Binding-site contacts:
Ligand atom O7 contacts residue PRO48 of chain 1.D at 3.9 Å.
Ligand atom C7 contacts residue LEU46 of chain 1.D at 4.1 Å (hydrophobic).
Ligand atom N2 contacts residue LEU46 of chain 1.D at 4.1 Å.
Ligand atom C8 contacts residue TRP92 of chain 1.D at 3.9 Å (hydrophobic).
Ligand atom C1 contacts residue ASN53 of chain 1.D at 1.5 Å.
Ligand atom C5 contacts residue ASN53 of chain 1.D at 3.7 Å.
Ligand atom C3 contacts residue ASN53 of chain 1.D at 3.7 Å.
Ligand atom C8 contacts residue ARG93 of chain 1.D at 4.2 Å.
Ligand atom N2 contacts residue ASN53 of chain 1.D at 2.6 Å (h-bond).
Ligand atom O7 contacts residue ASN53 of chain 1.D at 3.7 Å.
Ligand atom C8 contacts residue LEU46 of chain 1.D at 4.2 Å (hydrophobic).
Ligand atom C2 contacts residue ASN53 of chain 1.D at 2.4 Å.
Ligand atom C7 contacts residue ASN53 of chain 1.D at 3.4 Å.
Ligand atom C6 contacts residue ASN53 of chain 1.D at 4.3 Å.
Ligand atom C4 contacts residue ASN53 of chain 1.D at 4.2 Å.
Ligand atom O5 contacts residue ASN53 of chain 1.D at 2.4 Å (h-bond).

Sequence of chain 1.D:
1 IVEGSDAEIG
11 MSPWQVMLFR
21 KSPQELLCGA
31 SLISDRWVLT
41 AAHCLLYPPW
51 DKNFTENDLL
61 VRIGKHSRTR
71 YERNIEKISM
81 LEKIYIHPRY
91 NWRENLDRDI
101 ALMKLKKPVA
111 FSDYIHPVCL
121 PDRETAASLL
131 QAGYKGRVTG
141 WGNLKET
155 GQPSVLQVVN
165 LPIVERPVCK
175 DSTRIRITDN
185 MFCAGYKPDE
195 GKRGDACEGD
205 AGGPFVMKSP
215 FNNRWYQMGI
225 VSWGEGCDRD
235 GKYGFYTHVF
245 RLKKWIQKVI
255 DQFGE

This protein binds this small molecule.
Small molecule (SMILES): CC(=O)N[C@H]1CO[C@H](CO[C@@H]2O[C@@H](C)[C@@H](O)[C@@H](O)[C@@H]2O)[C@@H](O)[C@@H]1O